A small-molecule ligand and the protein it binds are described below.
Small molecule (SMILES): Cc1nc(C(C)(C)O)sc1-c1cnc(N)c(O[C@H](C)c2cc(F)ccc2-n2nccn2)c1

Sequence of chain 1.A:
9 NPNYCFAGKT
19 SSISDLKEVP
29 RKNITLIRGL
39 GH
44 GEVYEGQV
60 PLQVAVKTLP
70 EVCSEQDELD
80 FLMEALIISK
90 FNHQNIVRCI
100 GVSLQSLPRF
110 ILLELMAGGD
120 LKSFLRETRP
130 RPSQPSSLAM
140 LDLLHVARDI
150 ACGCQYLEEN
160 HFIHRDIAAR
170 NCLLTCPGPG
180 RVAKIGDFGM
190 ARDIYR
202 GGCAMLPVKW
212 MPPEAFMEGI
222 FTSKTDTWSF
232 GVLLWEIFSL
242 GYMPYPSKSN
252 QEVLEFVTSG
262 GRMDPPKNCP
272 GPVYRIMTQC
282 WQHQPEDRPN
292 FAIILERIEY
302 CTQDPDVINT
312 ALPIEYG

Binding-site contacts:
Ligand atom N22 contacts residue VAL46 of chain 1.A at 3.5 Å.
Ligand atom C21 contacts residue VAL46 of chain 1.A at 3.8 Å (hydrophobic).
Ligand atom C23 contacts residue GLY118 of chain 1.A at 3.9 Å.
Ligand atom N8 contacts residue LEU172 of chain 1.A at 3.7 Å.
Ligand atom N3 contacts residue GLU113 of chain 1.A at 3.6 Å.
Ligand atom C4 contacts residue MET115 of chain 1.A at 3.2 Å (hydrophobic).
Ligand atom C14 contacts residue ARG169 of chain 1.A at 3.2 Å.
Ligand atom S27 contacts residue ASP119 of chain 1.A at 3.9 Å.
Ligand atom C30 contacts residue LEU38 of chain 1.A at 3.8 Å (hydrophobic).
Ligand atom N25 contacts residue GLY118 of chain 1.A at 3.7 Å.
Ligand atom C30 contacts residue MET115 of chain 1.A at 3.7 Å (hydrophobic).
Ligand atom N8 contacts residue ALA64 of chain 1.A at 3.4 Å.
Ligand atom C16 contacts residue GLY185 of chain 1.A at 3.8 Å.
Ligand atom N8 contacts residue LEU112 of chain 1.A at 3.7 Å.
Ligand atom O29 contacts residue ASP119 of chain 1.A at 2.9 Å (salt-bridge).
Ligand atom C1 contacts residue LEU172 of chain 1.A at 3.8 Å (hydrophobic).
Ligand atom N3 contacts residue MET115 of chain 1.A at 2.9 Å (h-bond).
Ligand atom C6 contacts residue LEU172 of chain 1.A at 3.8 Å (hydrophobic).
Ligand atom C1 contacts residue ALA64 of chain 1.A at 3.8 Å (hydrophobic).
Ligand atom C31 contacts residue ASP119 of chain 1.A at 3.4 Å.
Ligand atom C21 contacts residue GLY39 of chain 1.A at 3.5 Å.
Ligand atom C32 contacts residue LEU38 of chain 1.A at 3.6 Å (hydrophobic).
Ligand atom C2 contacts residue ALA64 of chain 1.A at 3.4 Å (hydrophobic).
Ligand atom N8 contacts residue GLU113 of chain 1.A at 2.9 Å (salt-bridge).
Ligand atom C2 contacts residue LEU172 of chain 1.A at 3.5 Å (hydrophobic).
Ligand atom C16 contacts residue LEU172 of chain 1.A at 3.6 Å (hydrophobic).
Ligand atom C24 contacts residue LEU38 of chain 1.A at 3.8 Å (hydrophobic).
Ligand atom C2 contacts residue GLU113 of chain 1.A at 3.8 Å.
Ligand atom C13 contacts residue ARG169 of chain 1.A at 3.9 Å.
Ligand atom C15 contacts residue LEU172 of chain 1.A at 3.8 Å (hydrophobic).
Ligand atom F17 contacts residue LEU172 of chain 1.A at 3.6 Å.
Ligand atom C26 contacts residue GLY118 of chain 1.A at 3.8 Å.
Ligand atom C24 contacts residue GLY118 of chain 1.A at 3.7 Å.
Ligand atom N3 contacts residue ALA64 of chain 1.A at 3.9 Å.
Ligand atom N3 contacts residue LEU114 of chain 1.A at 3.8 Å.
Ligand atom F17 contacts residue ASN170 of chain 1.A at 3.3 Å.
Ligand atom C28 contacts residue ASP119 of chain 1.A at 3.7 Å.
Ligand atom C23 contacts residue LEU38 of chain 1.A at 3.8 Å (hydrophobic).
Ligand atom F17 contacts residue ASP186 of chain 1.A at 3.3 Å.
Ligand atom F17 contacts residue GLY185 of chain 1.A at 3.0 Å.